This protein binds this small molecule.
Small molecule (SMILES): CNC(=O)[C@H](O)[C@H](CC[C@@H](C)F)NC(=O)[C@@H]1[C@H]2CCC[C@H]2CN1C(=O)[C@@H](NC(=O)OC)C(C)(C)C

Sequence of chain 2.A:
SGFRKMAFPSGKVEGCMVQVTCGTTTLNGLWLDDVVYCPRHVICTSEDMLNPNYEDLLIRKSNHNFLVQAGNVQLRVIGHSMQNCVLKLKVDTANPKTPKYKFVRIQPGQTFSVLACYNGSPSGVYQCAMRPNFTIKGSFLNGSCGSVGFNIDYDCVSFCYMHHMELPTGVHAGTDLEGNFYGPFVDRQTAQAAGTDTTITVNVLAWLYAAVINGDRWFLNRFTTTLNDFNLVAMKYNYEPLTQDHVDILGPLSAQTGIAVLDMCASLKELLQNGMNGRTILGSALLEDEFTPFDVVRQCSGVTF

Sequence of chain 1.A:
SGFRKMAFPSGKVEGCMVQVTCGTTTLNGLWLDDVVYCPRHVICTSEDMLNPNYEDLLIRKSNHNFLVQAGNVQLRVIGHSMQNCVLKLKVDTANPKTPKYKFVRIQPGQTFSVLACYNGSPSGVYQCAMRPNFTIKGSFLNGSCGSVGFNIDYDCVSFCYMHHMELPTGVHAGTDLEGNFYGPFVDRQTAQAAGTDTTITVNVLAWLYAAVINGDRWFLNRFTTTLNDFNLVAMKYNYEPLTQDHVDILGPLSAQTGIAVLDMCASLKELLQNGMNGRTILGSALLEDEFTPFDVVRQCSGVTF

Binding-site contacts:
Ligand atom N22 contacts residue HIS164 of chain 2.A at 3.1 Å (h-bond).
Ligand atom C31 contacts residue CYS145 of chain 2.A at 2.7 Å (hydrophobic).
Ligand atom C27 contacts residue PHE140 of chain 2.A at 3.4 Å (hydrophobic).
Ligand atom C17 contacts residue HIS164 of chain 2.A at 3.7 Å.
Ligand atom C33 contacts residue ASN142 of chain 2.A at 3.7 Å.
Ligand atom C26 contacts residue LEU141 of chain 2.A at 3.7 Å (hydrophobic).
Ligand atom C31 contacts residue ASN142 of chain 2.A at 3.7 Å.
Ligand atom C7 contacts residue THR190 of chain 2.A at 3.3 Å.
Ligand atom N22 contacts residue CYS145 of chain 2.A at 3.4 Å (h-bond).
Ligand atom C21 contacts residue HIS164 of chain 2.A at 3.8 Å.
Ligand atom O30 contacts residue HIS41 of chain 2.A at 2.6 Å (h-bond).
Ligand atom C23 contacts residue CYS145 of chain 2.A at 2.8 Å (hydrophobic).
Ligand atom C33 contacts residue GLY143 of chain 2.A at 3.6 Å.
Ligand atom C27 contacts residue GLU166 of chain 2.A at 3.4 Å.
Ligand atom C19 contacts residue ARG188 of chain 2.A at 3.7 Å.
Ligand atom N32 contacts residue ASN142 of chain 2.A at 3.6 Å.
Ligand atom C31 contacts residue GLY143 of chain 2.A at 3.7 Å.
Ligand atom C29 contacts residue CYS145 of chain 2.A at 1.8 Å (hydrophobic).
Ligand atom C24 contacts residue CYS145 of chain 2.A at 3.1 Å (hydrophobic).
Ligand atom C33 contacts residue THR26 of chain 2.A at 3.4 Å.
Ligand atom C14 contacts residue GLN189 of chain 2.A at 3.7 Å.
Ligand atom C12 contacts residue GLU166 of chain 2.A at 3.3 Å.
Ligand atom O6 contacts residue LEU167 of chain 2.A at 3.7 Å.
Ligand atom C20 contacts residue HIS164 of chain 2.A at 3.4 Å.
Ligand atom O34 contacts residue SER144 of chain 2.A at 3.1 Å (h-bond).
Ligand atom O30 contacts residue CYS145 of chain 2.A at 2.6 Å (h-bond).
Ligand atom O6 contacts residue GLU166 of chain 2.A at 3.2 Å (salt-bridge).
Ligand atom F28 contacts residue GLU166 of chain 2.A at 3.6 Å.
Ligand atom C17 contacts residue HIS41 of chain 2.A at 3.6 Å.
Ligand atom O34 contacts residue GLY143 of chain 2.A at 2.8 Å (h-bond).
Ligand atom O6 contacts residue MET165 of chain 2.A at 3.6 Å.
Ligand atom N4 contacts residue GLU166 of chain 2.A at 2.9 Å (salt-bridge).
Ligand atom N32 contacts residue CYS145 of chain 2.A at 3.8 Å.
Ligand atom O34 contacts residue CYS145 of chain 2.A at 2.8 Å (h-bond).
Ligand atom O8 contacts residue GLN189 of chain 2.A at 3.5 Å.
Ligand atom C5 contacts residue GLU166 of chain 2.A at 3.6 Å.
Ligand atom C29 contacts residue HIS41 of chain 2.A at 3.6 Å.
Ligand atom O1 contacts residue MET165 of chain 2.A at 3.3 Å.
Ligand atom F28 contacts residue HIS163 of chain 2.A at 2.9 Å.
Ligand atom O1 contacts residue GLU166 of chain 2.A at 2.9 Å (salt-bridge).